A small-molecule ligand and the protein it binds are described below.
Small molecule (SMILES): [H]/N=C(/C)NCC[C@@H](F)C[C@H](N)C(=O)O

Binding-site contacts:
Ligand atom NX contacts residue TYR302 of chain 1.A at 3.9 Å.
Ligand atom CT contacts residue GLY300 of chain 1.A at 3.8 Å.
Ligand atom CA contacts residue GLU306 of chain 1.A at 3.4 Å.
Ligand atom C contacts residue ASP311 of chain 1.A at 3.6 Å.
Ligand atom CA contacts residue GLN192 of chain 1.A at 3.9 Å.
Ligand atom CB contacts residue GLU306 of chain 1.A at 3.1 Å.
Ligand atom NX contacts residue GLU306 of chain 1.A at 2.8 Å (salt-bridge).
Ligand atom O contacts residue TYR302 of chain 1.A at 2.6 Å (h-bond).
Ligand atom CE contacts residue GLU306 of chain 1.A at 3.9 Å.
Ligand atom CX contacts residue GLU306 of chain 1.A at 3.7 Å.
Ligand atom OXT contacts residue TYR302 of chain 1.A at 3.2 Å.
Ligand atom NX contacts residue HEM1 of chain 1.D at 3.3 Å.
Ligand atom C contacts residue TYR302 of chain 1.A at 3.2 Å (hydrophobic).
Ligand atom F contacts residue ALA280 of chain 1.A at 3.8 Å.
Ligand atom F contacts residue PRO279 of chain 1.A at 3.6 Å.
Ligand atom NX contacts residue PRO279 of chain 1.A at 4.0 Å.
Ligand atom CT contacts residue PRO279 of chain 1.A at 3.9 Å (hydrophobic).
Ligand atom OXT contacts residue GLU306 of chain 1.A at 3.5 Å.
Ligand atom CD contacts residue GLU306 of chain 1.A at 3.9 Å.
Ligand atom NX contacts residue TRP301 of chain 1.A at 2.7 Å (h-bond).
Ligand atom NZ contacts residue HEM1 of chain 1.D at 4.0 Å.
Ligand atom O contacts residue ASP311 of chain 1.A at 3.7 Å.
Ligand atom CX contacts residue TRP301 of chain 1.A at 3.7 Å (hydrophobic).
Ligand atom N contacts residue GLU306 of chain 1.A at 2.6 Å (salt-bridge).
Ligand atom O contacts residue GLN192 of chain 1.A at 3.1 Å (h-bond).
Ligand atom CE contacts residue VAL281 of chain 1.A at 4.0 Å (hydrophobic).
Ligand atom CE contacts residue HEM1 of chain 1.D at 3.9 Å.
Ligand atom CT contacts residue TRP301 of chain 1.A at 4.0 Å (hydrophobic).
Ligand atom CD contacts residue VAL281 of chain 1.A at 3.9 Å (hydrophobic).
Ligand atom CD contacts residue HEM1 of chain 1.D at 3.5 Å.
Ligand atom O contacts residue TYR276 of chain 1.A at 3.1 Å (h-bond).
Ligand atom OXT contacts residue ASP311 of chain 1.A at 2.7 Å (salt-bridge).
Ligand atom CX contacts residue HEM1 of chain 1.D at 3.7 Å.
Ligand atom C contacts residue GLN192 of chain 1.A at 3.9 Å.
Ligand atom NZ contacts residue PRO279 of chain 1.A at 3.9 Å.
Ligand atom CT contacts residue HEM1 of chain 1.D at 3.5 Å.
Ligand atom F contacts residue VAL281 of chain 1.A at 3.6 Å.
Ligand atom NZ contacts residue GLU306 of chain 1.A at 2.9 Å (salt-bridge).
Ligand atom N contacts residue HEM1 of chain 1.D at 3.3 Å (h-bond).
Ligand atom CX contacts residue PRO279 of chain 1.A at 3.7 Å (hydrophobic).

Sequence of chain 1.A:
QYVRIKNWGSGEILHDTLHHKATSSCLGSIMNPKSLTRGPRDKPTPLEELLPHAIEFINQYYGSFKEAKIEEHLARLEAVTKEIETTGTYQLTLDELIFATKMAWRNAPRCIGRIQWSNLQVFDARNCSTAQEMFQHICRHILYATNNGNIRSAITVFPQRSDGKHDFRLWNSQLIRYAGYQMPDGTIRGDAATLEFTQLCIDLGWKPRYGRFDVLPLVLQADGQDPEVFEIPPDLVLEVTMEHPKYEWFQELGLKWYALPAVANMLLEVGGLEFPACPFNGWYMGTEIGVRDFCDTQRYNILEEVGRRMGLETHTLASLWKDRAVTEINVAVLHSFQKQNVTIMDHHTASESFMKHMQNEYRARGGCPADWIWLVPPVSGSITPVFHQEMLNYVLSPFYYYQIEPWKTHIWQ